Binding-site contacts:
Ligand atom O6 contacts residue ASN358 of chain 1.C at 4.5 Å.
Ligand atom O5 contacts residue SER360 of chain 1.C at 4.3 Å.
Ligand atom O7 contacts residue ASN358 of chain 1.C at 4.5 Å.
Ligand atom N2 contacts residue ASN358 of chain 1.C at 2.9 Å (h-bond).
Ligand atom C3 contacts residue ASN358 of chain 1.C at 3.8 Å.
Ligand atom C8 contacts residue PRO386 of chain 1.C at 3.7 Å (hydrophobic).
Ligand atom C1 contacts residue SER360 of chain 1.C at 4.1 Å.
Ligand atom C7 contacts residue ASN358 of chain 1.C at 3.9 Å.
Ligand atom C2 contacts residue SER360 of chain 1.C at 3.5 Å.
Ligand atom C7 contacts residue SER360 of chain 1.C at 3.8 Å.
Ligand atom C1 contacts residue ASN358 of chain 1.C at 1.4 Å.
Ligand atom C5 contacts residue ASN358 of chain 1.C at 3.7 Å.
Ligand atom C4 contacts residue ASN358 of chain 1.C at 4.3 Å.
Ligand atom C7 contacts residue PRO386 of chain 1.C at 4.3 Å (hydrophobic).
Ligand atom C2 contacts residue ASN358 of chain 1.C at 2.5 Å.
Ligand atom N2 contacts residue PRO386 of chain 1.C at 4.2 Å.
Ligand atom O7 contacts residue SER360 of chain 1.C at 3.1 Å (h-bond).
Ligand atom O6 contacts residue THR344 of chain 1.C at 4.0 Å.
Ligand atom O5 contacts residue ASN358 of chain 1.C at 2.5 Å (h-bond).
Ligand atom O7 contacts residue NAG1 of chain 1.BB at 3.4 Å.
Ligand atom N2 contacts residue SER360 of chain 1.C at 4.0 Å.

Sequence of chain 1.C:
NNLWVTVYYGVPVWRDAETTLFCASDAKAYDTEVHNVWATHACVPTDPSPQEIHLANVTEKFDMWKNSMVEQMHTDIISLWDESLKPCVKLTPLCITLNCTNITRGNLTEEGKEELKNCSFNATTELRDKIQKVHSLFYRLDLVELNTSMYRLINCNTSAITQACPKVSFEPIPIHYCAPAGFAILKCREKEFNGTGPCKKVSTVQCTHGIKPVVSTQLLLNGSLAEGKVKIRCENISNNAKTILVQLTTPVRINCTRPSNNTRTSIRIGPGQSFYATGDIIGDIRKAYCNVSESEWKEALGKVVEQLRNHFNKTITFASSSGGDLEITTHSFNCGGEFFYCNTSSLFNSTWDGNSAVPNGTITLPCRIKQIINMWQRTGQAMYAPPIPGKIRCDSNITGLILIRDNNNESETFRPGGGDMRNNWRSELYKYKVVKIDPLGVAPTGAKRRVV

This small molecule binds to this protein.
Small molecule (SMILES): CC(=O)N[C@H]1[C@H](O[C@H]2[C@H](O)[C@@H](NC(C)=O)CO[C@@H]2CO)O[C@H](CO)[C@@H](O)[C@@H]1O